Sequence of chain 1.A:
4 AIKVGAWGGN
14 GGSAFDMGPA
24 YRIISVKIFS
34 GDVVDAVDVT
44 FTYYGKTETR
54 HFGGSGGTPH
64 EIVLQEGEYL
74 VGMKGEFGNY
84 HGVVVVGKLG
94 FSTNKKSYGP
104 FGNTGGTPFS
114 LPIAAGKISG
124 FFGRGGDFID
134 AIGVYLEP

A small-molecule ligand and the protein it binds are described below.
Small molecule (SMILES): OC[C@H]1O[C@H](O)[C@@H](O)[C@@H](O)[C@@H]1O

Binding-site contacts:
Ligand atom C1 contacts residue HIS63 of chain 1.A at 3.7 Å.
Ligand atom O6 contacts residue GLY105 of chain 1.A at 2.7 Å (h-bond).
Ligand atom O6 contacts residue PHE104 of chain 1.A at 3.7 Å.
Ligand atom O5 contacts residue GLY34 of chain 1.A at 3.8 Å.
Ligand atom O5 contacts residue HIS63 of chain 1.A at 3.9 Å.
Ligand atom O4 contacts residue HIS63 of chain 1.A at 3.3 Å.
Ligand atom C6 contacts residue ASN106 of chain 1.A at 3.9 Å.
Ligand atom C1 contacts residue SER33 of chain 1.A at 3.4 Å.
Ligand atom O1 contacts residue THR61 of chain 1.A at 3.7 Å.
Ligand atom C2 contacts residue HIS63 of chain 1.A at 4.3 Å.
Ligand atom O1 contacts residue SER33 of chain 1.A at 2.5 Å (h-bond).
Ligand atom C1 contacts residue GLY34 of chain 1.A at 3.9 Å.
Ligand atom C5 contacts residue PHE104 of chain 1.A at 4.5 Å (hydrophobic).
Ligand atom O3 contacts residue HIS63 of chain 1.A at 4.5 Å.
Ligand atom C5 contacts residue GLY105 of chain 1.A at 4.1 Å.
Ligand atom C1 contacts residue ASN106 of chain 1.A at 4.4 Å.
Ligand atom O6 contacts residue ASN106 of chain 1.A at 2.8 Å (h-bond).
Ligand atom C5 contacts residue HIS63 of chain 1.A at 3.5 Å.
Ligand atom O5 contacts residue ASN106 of chain 1.A at 4.0 Å.
Ligand atom O5 contacts residue SER33 of chain 1.A at 3.5 Å (h-bond).
Ligand atom O1 contacts residue GLY34 of chain 1.A at 4.0 Å.
Ligand atom C6 contacts residue GLY105 of chain 1.A at 3.5 Å.
Ligand atom O1 contacts residue HIS63 of chain 1.A at 2.7 Å (h-bond).
Ligand atom C2 contacts residue SER33 of chain 1.A at 4.4 Å.
Ligand atom C6 contacts residue PHE104 of chain 1.A at 3.7 Å (hydrophobic).
Ligand atom O5 contacts residue GLY105 of chain 1.A at 3.8 Å.
Ligand atom C4 contacts residue HIS63 of chain 1.A at 3.7 Å.
Ligand atom C6 contacts residue PRO103 of chain 1.A at 4.1 Å (hydrophobic).
Ligand atom C5 contacts residue SER33 of chain 1.A at 4.0 Å.
Ligand atom O2 contacts residue ASN106 of chain 1.A at 3.7 Å.
Ligand atom O6 contacts residue PRO103 of chain 1.A at 4.3 Å.
Ligand atom C3 contacts residue HIS63 of chain 1.A at 3.6 Å.